Sequence of chain 1.E:
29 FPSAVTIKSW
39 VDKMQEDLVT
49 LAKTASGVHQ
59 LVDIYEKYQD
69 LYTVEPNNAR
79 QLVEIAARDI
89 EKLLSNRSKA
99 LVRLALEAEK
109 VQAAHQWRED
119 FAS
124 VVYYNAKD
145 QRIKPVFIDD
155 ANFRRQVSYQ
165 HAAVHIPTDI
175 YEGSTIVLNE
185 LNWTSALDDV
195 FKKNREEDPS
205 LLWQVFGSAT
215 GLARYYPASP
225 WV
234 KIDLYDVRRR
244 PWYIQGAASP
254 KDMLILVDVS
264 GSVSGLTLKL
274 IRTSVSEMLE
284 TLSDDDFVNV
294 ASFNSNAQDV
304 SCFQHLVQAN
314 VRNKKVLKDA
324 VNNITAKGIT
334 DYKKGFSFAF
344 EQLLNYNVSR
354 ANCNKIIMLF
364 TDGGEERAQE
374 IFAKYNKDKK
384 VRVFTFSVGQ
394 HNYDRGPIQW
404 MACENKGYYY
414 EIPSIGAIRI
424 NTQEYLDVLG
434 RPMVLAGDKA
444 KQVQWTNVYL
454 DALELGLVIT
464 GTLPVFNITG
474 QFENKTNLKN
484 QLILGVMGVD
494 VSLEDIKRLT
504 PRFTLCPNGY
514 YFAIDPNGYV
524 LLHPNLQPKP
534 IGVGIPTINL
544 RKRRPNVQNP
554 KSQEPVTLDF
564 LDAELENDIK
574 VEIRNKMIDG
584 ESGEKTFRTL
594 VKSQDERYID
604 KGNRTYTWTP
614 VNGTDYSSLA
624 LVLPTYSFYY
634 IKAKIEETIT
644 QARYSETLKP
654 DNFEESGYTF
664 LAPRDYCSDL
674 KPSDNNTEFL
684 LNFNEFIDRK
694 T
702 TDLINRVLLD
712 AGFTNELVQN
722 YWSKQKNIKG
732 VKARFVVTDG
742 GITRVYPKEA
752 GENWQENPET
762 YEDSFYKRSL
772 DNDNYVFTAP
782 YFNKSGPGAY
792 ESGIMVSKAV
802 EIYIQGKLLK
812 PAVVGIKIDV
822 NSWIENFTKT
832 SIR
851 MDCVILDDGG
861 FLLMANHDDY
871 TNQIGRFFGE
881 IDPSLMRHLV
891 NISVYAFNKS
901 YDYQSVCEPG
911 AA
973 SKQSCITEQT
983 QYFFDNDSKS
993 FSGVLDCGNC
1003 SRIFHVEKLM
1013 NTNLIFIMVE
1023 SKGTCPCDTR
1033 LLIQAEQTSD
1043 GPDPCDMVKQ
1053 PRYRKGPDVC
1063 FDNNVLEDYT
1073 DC

Binding-site contacts:
Ligand atom C7 contacts residue ASN326 of chain 1.E at 3.2 Å.
Ligand atom O7 contacts residue ASN326 of chain 1.E at 3.2 Å (h-bond).
Ligand atom N2 contacts residue ASN326 of chain 1.E at 2.7 Å (h-bond).
Ligand atom O5 contacts residue ASN326 of chain 1.E at 2.4 Å (h-bond).
Ligand atom C6 contacts residue ASP322 of chain 1.E at 4.1 Å.
Ligand atom C3 contacts residue ASN326 of chain 1.E at 3.7 Å.
Ligand atom O5 contacts residue ASP322 of chain 1.E at 4.3 Å.
Ligand atom C5 contacts residue ASN326 of chain 1.E at 3.7 Å.
Ligand atom C1 contacts residue ASN326 of chain 1.E at 1.4 Å.
Ligand atom C4 contacts residue ASN326 of chain 1.E at 4.2 Å.
Ligand atom C5 contacts residue ASP322 of chain 1.E at 4.2 Å.
Ligand atom C8 contacts residue ASN326 of chain 1.E at 4.3 Å.
Ligand atom C2 contacts residue ASN326 of chain 1.E at 2.4 Å.

A protein and the small-molecule ligand that binds it are described below.
Small molecule (SMILES): CC(=O)N[C@@H]1[C@@H](O)[C@H](O)[C@@H](CO)O[C@H]1O